Sequence of chain 1.D:
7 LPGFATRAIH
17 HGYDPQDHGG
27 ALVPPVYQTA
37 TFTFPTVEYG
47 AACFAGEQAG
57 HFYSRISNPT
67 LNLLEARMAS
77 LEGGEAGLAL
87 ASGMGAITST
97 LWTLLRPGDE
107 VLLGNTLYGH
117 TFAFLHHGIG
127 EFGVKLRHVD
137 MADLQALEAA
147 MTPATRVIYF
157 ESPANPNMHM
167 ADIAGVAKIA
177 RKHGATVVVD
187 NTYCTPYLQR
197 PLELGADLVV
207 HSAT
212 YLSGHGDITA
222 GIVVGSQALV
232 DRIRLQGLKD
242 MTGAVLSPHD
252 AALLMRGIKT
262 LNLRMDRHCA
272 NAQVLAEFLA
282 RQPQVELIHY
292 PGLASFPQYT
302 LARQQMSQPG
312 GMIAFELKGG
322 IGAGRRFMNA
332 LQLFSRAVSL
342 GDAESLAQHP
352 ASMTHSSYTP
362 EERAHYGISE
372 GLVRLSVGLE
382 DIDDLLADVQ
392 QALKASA

The small molecule below binds the protein below.
Small molecule (SMILES): N[C@@H](CCS)C(=O)O

Binding-site contacts:
Ligand atom C contacts residue ASN161 of chain 1.D at 4.3 Å.
Ligand atom CA contacts residue ARG375 of chain 1.D at 3.3 Å.
Ligand atom C contacts residue ARG375 of chain 1.D at 3.7 Å.
Ligand atom CG contacts residue TYR59 of chain 1.C at 4.3 Å (hydrophobic).
Ligand atom SD contacts residue ARG61 of chain 1.C at 4.4 Å.
Ligand atom N contacts residue LLP211 of chain 1.D at 3.3 Å (h-bond).
Ligand atom CB contacts residue VAL339 of chain 1.D at 3.8 Å (hydrophobic).
Ligand atom OXT contacts residue GLN349 of chain 1.D at 3.9 Å.
Ligand atom CA contacts residue LEU341 of chain 1.D at 4.0 Å (hydrophobic).
Ligand atom CA contacts residue SER340 of chain 1.D at 3.6 Å.
Ligand atom CG contacts residue TYR114 of chain 1.D at 3.4 Å (hydrophobic).
Ligand atom O contacts residue GLN349 of chain 1.D at 4.1 Å.
Ligand atom CB contacts residue TYR114 of chain 1.D at 4.2 Å (hydrophobic).
Ligand atom CB contacts residue SER340 of chain 1.D at 2.9 Å.
Ligand atom N contacts residue TYR114 of chain 1.D at 3.7 Å.
Ligand atom OXT contacts residue ASN161 of chain 1.D at 3.1 Å (h-bond).
Ligand atom SD contacts residue TYR114 of chain 1.D at 3.0 Å (h-bond).
Ligand atom CA contacts residue GLN349 of chain 1.D at 4.3 Å.
Ligand atom OXT contacts residue TYR114 of chain 1.D at 4.3 Å.
Ligand atom SD contacts residue VAL339 of chain 1.D at 4.4 Å.
Ligand atom C contacts residue TYR114 of chain 1.D at 3.9 Å (hydrophobic).
Ligand atom SD contacts residue TYR59 of chain 1.C at 3.5 Å.
Ligand atom CA contacts residue TYR114 of chain 1.D at 4.2 Å (hydrophobic).
Ligand atom OXT contacts residue ARG375 of chain 1.D at 2.9 Å (salt-bridge).
Ligand atom N contacts residue ARG375 of chain 1.D at 3.9 Å.
Ligand atom N contacts residue SER340 of chain 1.D at 4.5 Å.
Ligand atom CG contacts residue LLP211 of chain 1.D at 3.6 Å.
Ligand atom CB contacts residue ARG375 of chain 1.D at 4.3 Å.
Ligand atom OXT contacts residue TYR189 of chain 1.D at 4.3 Å.
Ligand atom O contacts residue TYR114 of chain 1.D at 3.8 Å.
Ligand atom N contacts residue LEU341 of chain 1.D at 3.2 Å.
Ligand atom CG contacts residue SER340 of chain 1.D at 3.9 Å.
Ligand atom C contacts residue GLN349 of chain 1.D at 3.9 Å.
Ligand atom N contacts residue TYR189 of chain 1.D at 4.3 Å.
Ligand atom SD contacts residue LLP211 of chain 1.D at 4.5 Å.

Sequence of chain 1.C:
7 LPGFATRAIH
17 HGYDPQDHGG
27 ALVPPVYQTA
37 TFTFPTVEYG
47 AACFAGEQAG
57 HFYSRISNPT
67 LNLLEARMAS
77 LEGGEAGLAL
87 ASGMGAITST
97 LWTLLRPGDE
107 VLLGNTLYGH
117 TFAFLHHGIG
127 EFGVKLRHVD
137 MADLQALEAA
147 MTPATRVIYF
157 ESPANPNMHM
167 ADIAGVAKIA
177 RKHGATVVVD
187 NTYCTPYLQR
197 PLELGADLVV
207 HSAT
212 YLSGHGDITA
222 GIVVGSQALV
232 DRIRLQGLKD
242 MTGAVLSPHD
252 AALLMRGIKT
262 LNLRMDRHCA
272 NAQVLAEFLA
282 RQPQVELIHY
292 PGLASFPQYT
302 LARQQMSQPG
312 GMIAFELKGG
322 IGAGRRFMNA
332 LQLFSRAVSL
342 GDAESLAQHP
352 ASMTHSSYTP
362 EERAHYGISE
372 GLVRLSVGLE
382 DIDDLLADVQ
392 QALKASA